Sequence of chain 1.M:
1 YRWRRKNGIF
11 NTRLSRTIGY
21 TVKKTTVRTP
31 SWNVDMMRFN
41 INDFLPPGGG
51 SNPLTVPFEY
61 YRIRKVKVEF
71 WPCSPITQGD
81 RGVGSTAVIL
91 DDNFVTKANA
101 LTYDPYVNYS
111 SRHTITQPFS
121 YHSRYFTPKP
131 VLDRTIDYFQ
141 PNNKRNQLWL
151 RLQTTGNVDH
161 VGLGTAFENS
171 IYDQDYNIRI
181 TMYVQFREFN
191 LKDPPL

Sequence of chain 1.SA:
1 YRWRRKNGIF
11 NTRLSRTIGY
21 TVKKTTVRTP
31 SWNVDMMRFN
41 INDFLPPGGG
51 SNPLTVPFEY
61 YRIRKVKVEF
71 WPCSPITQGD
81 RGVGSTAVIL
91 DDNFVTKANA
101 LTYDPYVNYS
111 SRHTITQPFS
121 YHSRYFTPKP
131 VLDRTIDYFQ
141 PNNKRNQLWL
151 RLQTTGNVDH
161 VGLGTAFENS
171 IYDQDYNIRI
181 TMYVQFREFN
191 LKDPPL

Binding-site contacts:
Ligand atom C2' contacts residue LYS67 of chain 1.N at 3.7 Å.
Ligand atom P contacts residue ARG13 of chain 1.N at 3.4 Å.
Ligand atom C8 contacts residue LYS67 of chain 1.N at 3.3 Å.
Ligand atom C2' contacts residue TYR183 of chain 1.N at 3.9 Å (hydrophobic).
Ligand atom OP2 contacts residue THR114 of chain 1.M at 2.2 Å (h-bond).
Ligand atom N9 contacts residue TYR125 of chain 1.N at 4.0 Å.
Ligand atom OP1 contacts residue TRP71 of chain 1.N at 3.4 Å.
Ligand atom O5' contacts residue TYR183 of chain 1.N at 4.0 Å.
Ligand atom C5 contacts residue TYR125 of chain 1.N at 4.0 Å (hydrophobic).
Ligand atom O6 contacts residue SER123 of chain 1.N at 3.9 Å.
Ligand atom N1 contacts residue TYR125 of chain 1.N at 4.0 Å.
Ligand atom OP2 contacts residue TYR183 of chain 1.N at 3.2 Å.
Ligand atom P contacts residue THR114 of chain 1.M at 3.0 Å.
Ligand atom C5' contacts residue TRP71 of chain 1.N at 3.7 Å (hydrophobic).
Ligand atom C2 contacts residue TYR125 of chain 1.N at 3.7 Å (hydrophobic).
Ligand atom O3' contacts residue ARG13 of chain 1.N at 4.0 Å.
Ligand atom O3' contacts residue THR114 of chain 1.M at 3.5 Å (h-bond).
Ligand atom O5' contacts residue ARG112 of chain 1.M at 4.1 Å.
Ligand atom OP1 contacts residue THR114 of chain 1.M at 3.3 Å (h-bond).
Ligand atom N7 contacts residue LYS67 of chain 1.N at 3.0 Å (salt-bridge).
Ligand atom OP1 contacts residue ARG13 of chain 1.N at 3.9 Å.
Ligand atom O6 contacts residue LYS67 of chain 1.N at 4.1 Å.
Ligand atom C3' contacts residue TYR183 of chain 1.N at 3.7 Å (hydrophobic).
Ligand atom C8 contacts residue TYR183 of chain 1.N at 3.7 Å (hydrophobic).
Ligand atom OP2 contacts residue ARG112 of chain 1.M at 2.5 Å (salt-bridge).
Ligand atom N2 contacts residue TYR125 of chain 1.N at 3.8 Å.
Ligand atom C2' contacts residue TYR125 of chain 1.N at 3.8 Å (hydrophobic).
Ligand atom C4 contacts residue TYR125 of chain 1.N at 4.0 Å (hydrophobic).
Ligand atom OP2 contacts residue TYR121 of chain 1.N at 3.1 Å.
Ligand atom N3 contacts residue TYR125 of chain 1.N at 3.8 Å.
Ligand atom C6 contacts residue TYR125 of chain 1.N at 4.0 Å (hydrophobic).
Ligand atom O3' contacts residue ASN11 of chain 1.N at 3.5 Å (h-bond).
Ligand atom OP1 contacts residue LYS6 of chain 1.SA at 4.1 Å.
Ligand atom C3' contacts residue ARG13 of chain 1.N at 4.1 Å.
Ligand atom O6 contacts residue TYR125 of chain 1.N at 4.2 Å.
Ligand atom C5 contacts residue LYS67 of chain 1.N at 4.0 Å.
Ligand atom C6 contacts residue LYS67 of chain 1.N at 3.8 Å.
Ligand atom C4' contacts residue ASN11 of chain 1.N at 4.2 Å.
Ligand atom P contacts residue ARG112 of chain 1.M at 3.9 Å.
Ligand atom OP2 contacts residue ARG13 of chain 1.N at 2.2 Å (salt-bridge).

Sequence of chain 1.N:
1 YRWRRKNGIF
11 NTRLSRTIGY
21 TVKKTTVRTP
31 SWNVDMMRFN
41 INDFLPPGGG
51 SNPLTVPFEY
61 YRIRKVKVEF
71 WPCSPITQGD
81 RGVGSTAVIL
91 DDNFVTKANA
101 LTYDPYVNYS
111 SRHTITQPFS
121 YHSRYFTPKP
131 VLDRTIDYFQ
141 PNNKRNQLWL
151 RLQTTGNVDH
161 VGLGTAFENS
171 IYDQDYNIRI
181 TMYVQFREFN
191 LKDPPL

The small molecule below binds the protein below.
Small molecule (SMILES): Nc1ccn([C@H]2C[C@H](O[P](=O)(O)OC[C@H]3O[C@@H](n4ccc(N)nc4=O)C[C@@H]3O[P](=O)(O)OC[C@H]3O[C@@H](n4cnc5c(=O)[nH]c(N)nc54)C[C@@H]3O[P](=O)(O)OC[C@H]3O[C@@H](n4cnc5c(=O)[nH]c(N)nc54)C[C@@H]3O)[C@@H](COP(=O)=O)O2)c(=O)n1